Sequence of chain 1.A:
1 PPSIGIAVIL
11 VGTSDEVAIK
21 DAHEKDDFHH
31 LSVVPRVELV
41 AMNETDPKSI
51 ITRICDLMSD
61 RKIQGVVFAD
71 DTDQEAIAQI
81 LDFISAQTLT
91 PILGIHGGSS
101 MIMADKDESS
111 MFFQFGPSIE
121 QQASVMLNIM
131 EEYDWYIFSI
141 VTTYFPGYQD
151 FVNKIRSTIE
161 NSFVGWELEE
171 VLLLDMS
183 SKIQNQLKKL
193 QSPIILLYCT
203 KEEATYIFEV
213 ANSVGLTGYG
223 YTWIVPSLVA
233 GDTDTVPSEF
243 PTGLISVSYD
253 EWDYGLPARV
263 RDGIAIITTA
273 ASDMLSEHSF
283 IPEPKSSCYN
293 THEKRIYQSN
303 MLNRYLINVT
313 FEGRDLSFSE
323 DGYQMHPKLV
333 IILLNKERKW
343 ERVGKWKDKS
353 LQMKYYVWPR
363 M

Binding-site contacts:
Ligand atom C3 contacts residue ASN43 of chain 1.A at 3.6 Å.
Ligand atom C5 contacts residue ASN43 of chain 1.A at 3.4 Å.
Ligand atom O7 contacts residue ASN43 of chain 1.A at 4.0 Å.
Ligand atom C2 contacts residue ASN43 of chain 1.A at 2.7 Å.
Ligand atom C1 contacts residue ASN43 of chain 1.A at 1.4 Å.
Ligand atom C4 contacts residue ASN43 of chain 1.A at 4.2 Å.
Ligand atom N2 contacts residue ASN43 of chain 1.A at 3.0 Å (h-bond).
Ligand atom C7 contacts residue ASN43 of chain 1.A at 3.7 Å.
Ligand atom O5 contacts residue ASN43 of chain 1.A at 2.5 Å (h-bond).

A small-molecule ligand and the protein it binds are described below.
Small molecule (SMILES): CC(=O)N[C@@H]1[C@@H](O)[C@H](O)[C@@H](CO)O[C@H]1O